Binding-site contacts:
Ligand atom C4 contacts residue ASN323 of chain 1.A at 4.2 Å.
Ligand atom C3 contacts residue ASN323 of chain 1.A at 3.8 Å.
Ligand atom N2 contacts residue MET324 of chain 1.A at 3.8 Å.
Ligand atom C8 contacts residue MET324 of chain 1.A at 3.8 Å (hydrophobic).
Ligand atom N2 contacts residue ASN323 of chain 1.A at 2.9 Å (h-bond).
Ligand atom C1 contacts residue ASN323 of chain 1.A at 1.4 Å.
Ligand atom C5 contacts residue ASN323 of chain 1.A at 3.7 Å.
Ligand atom C7 contacts residue MET324 of chain 1.A at 4.3 Å (hydrophobic).
Ligand atom C2 contacts residue ASN323 of chain 1.A at 2.5 Å.
Ligand atom O5 contacts residue ASN323 of chain 1.A at 2.4 Å (h-bond).
Ligand atom C7 contacts residue ASN323 of chain 1.A at 4.0 Å.

A small-molecule ligand and the protein it binds are described below.
Small molecule (SMILES): CC(=O)N[C@@H]1[C@@H](O)[C@H](O)[C@@H](CO)O[C@H]1O

Sequence of chain 1.A:
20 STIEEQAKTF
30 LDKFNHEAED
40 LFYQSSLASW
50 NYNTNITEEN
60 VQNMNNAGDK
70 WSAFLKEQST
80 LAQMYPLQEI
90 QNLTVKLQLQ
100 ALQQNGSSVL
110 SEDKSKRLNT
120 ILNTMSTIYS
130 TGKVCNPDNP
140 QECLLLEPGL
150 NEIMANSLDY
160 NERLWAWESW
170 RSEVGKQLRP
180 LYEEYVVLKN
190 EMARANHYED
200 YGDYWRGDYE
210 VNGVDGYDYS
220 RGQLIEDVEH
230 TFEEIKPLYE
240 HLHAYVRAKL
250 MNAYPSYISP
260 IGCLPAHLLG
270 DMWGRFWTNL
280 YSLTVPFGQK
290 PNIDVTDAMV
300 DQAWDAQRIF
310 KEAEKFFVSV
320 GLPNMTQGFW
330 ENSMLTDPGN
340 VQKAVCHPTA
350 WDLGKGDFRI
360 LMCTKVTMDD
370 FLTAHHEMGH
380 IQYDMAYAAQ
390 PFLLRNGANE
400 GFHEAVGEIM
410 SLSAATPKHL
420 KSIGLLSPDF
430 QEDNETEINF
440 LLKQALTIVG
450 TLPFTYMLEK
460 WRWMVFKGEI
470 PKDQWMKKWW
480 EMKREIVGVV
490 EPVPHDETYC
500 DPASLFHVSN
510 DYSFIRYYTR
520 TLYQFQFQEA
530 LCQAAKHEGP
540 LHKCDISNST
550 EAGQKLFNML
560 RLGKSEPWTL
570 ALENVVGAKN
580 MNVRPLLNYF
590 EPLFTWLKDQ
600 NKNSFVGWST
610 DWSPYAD